The protein below binds the small molecule below.
Small molecule (SMILES): CC(C)C[C@@H](N)C(=O)N[C@H](CC(C)C)C(=O)N[C@H](CCCCN)C(=O)N[C@H](C)C(=O)N[C@H](CC(C)C)C(=O)N[C@H](CCCCN)C(=O)N[C@H](C)C(=O)N[C@H](CC(C)C)C(=O)N[C@H](C)C(=O)N[C@H](C)C(=O)N[C@H](CCCCN)C(=O)N[C@H](Cc1ccc(O)cc1)C(=O)N[C@@H](C=O)CCCCN

Sequence of chain 1.A:
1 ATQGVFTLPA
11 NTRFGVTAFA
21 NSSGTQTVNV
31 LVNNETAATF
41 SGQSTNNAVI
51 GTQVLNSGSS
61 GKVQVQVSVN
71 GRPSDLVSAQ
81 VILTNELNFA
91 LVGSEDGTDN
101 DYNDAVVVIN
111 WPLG

Binding-site contacts:
Ligand atom CA contacts residue SER23 of chain 1.A at 4.1 Å.
Ligand atom CA contacts residue ZDC1 of chain 1.E at 4.1 Å.
Ligand atom C contacts residue ZDC1 of chain 1.E at 3.0 Å.
Ligand atom O contacts residue NH21 of chain 1.F at 2.3 Å (h-bond).
Ligand atom CA contacts residue NH21 of chain 1.F at 2.4 Å.
Ligand atom C contacts residue NH21 of chain 1.F at 1.3 Å.
Ligand atom CB contacts residue ZDC1 of chain 1.E at 3.6 Å.
Ligand atom O contacts residue ZDC1 of chain 1.E at 3.4 Å (h-bond).
Ligand atom N contacts residue SER23 of chain 1.A at 4.2 Å.
Ligand atom CB contacts residue NH21 of chain 1.F at 3.5 Å.
Ligand atom CB contacts residue SER23 of chain 1.A at 3.2 Å.
Ligand atom C contacts residue ZDC1 of chain 1.E at 3.7 Å.
Ligand atom CD contacts residue ZDC1 of chain 1.E at 4.2 Å.
Ligand atom C contacts residue NH21 of chain 1.F at 3.1 Å.
Ligand atom CD contacts residue ASP99 of chain 1.A at 4.2 Å.
Ligand atom CA contacts residue ZDC1 of chain 1.E at 3.5 Å.
Ligand atom CA contacts residue ZDC1 of chain 1.E at 2.5 Å.
Ligand atom CG contacts residue ZDC1 of chain 1.E at 4.3 Å.
Ligand atom CA contacts residue SER23 of chain 1.A at 4.5 Å.
Ligand atom N contacts residue ZDC1 of chain 1.E at 3.0 Å (h-bond).
Ligand atom N contacts residue ZDC1 of chain 1.E at 3.1 Å (h-bond).
Ligand atom N contacts residue SER23 of chain 1.A at 4.1 Å.
Ligand atom CB contacts residue ZDC1 of chain 1.E at 4.0 Å.
Ligand atom CB contacts residue THR98 of chain 1.A at 3.5 Å.
Ligand atom CA contacts residue NH21 of chain 1.F at 4.2 Å.
Ligand atom N contacts residue ZDC1 of chain 1.E at 1.2 Å.
Ligand atom CG contacts residue THR98 of chain 1.A at 3.8 Å.
Ligand atom N contacts residue NH21 of chain 1.F at 2.7 Å (h-bond).
Ligand atom N contacts residue NH21 of chain 1.F at 4.2 Å.
Ligand atom CE contacts residue ASP99 of chain 1.A at 3.5 Å.
Ligand atom NZ contacts residue ASP99 of chain 1.A at 3.0 Å (salt-bridge).
Ligand atom O contacts residue NH21 of chain 1.F at 3.3 Å (h-bond).
Ligand atom CB contacts residue ZDC1 of chain 1.E at 3.5 Å.